The protein below binds the small molecule below.
Small molecule (SMILES): OC[C@H]1O[C@H](O[C@H]2[C@H](O)[C@@H](O)[C@@H](O)O[C@@H]2CO)[C@H](O)[C@@H](O)[C@@H]1O

Binding-site contacts:
Ligand atom C3 contacts residue PHE436 of chain 1.B at 4.0 Å (hydrophobic).
Ligand atom C6 contacts residue ASN376 of chain 1.B at 3.5 Å.
Ligand atom C6 contacts residue ASN437 of chain 1.B at 3.4 Å.
Ligand atom O5 contacts residue LEU379 of chain 1.B at 4.3 Å.
Ligand atom C4 contacts residue TYR383 of chain 1.B at 4.3 Å (hydrophobic).
Ligand atom C4 contacts residue ASN376 of chain 1.B at 3.5 Å.
Ligand atom O3 contacts residue SER329 of chain 1.B at 4.4 Å.
Ligand atom C1 contacts residue TYR383 of chain 1.B at 4.0 Å (hydrophobic).
Ligand atom O4 contacts residue PHE436 of chain 1.B at 3.6 Å.
Ligand atom C3 contacts residue TYR325 of chain 1.B at 3.6 Å (hydrophobic).
Ligand atom C5 contacts residue PHE436 of chain 1.B at 3.8 Å (hydrophobic).
Ligand atom C6 contacts residue THR291 of chain 1.B at 3.9 Å.
Ligand atom O4 contacts residue ASN440 of chain 1.B at 2.7 Å (h-bond).
Ligand atom C2 contacts residue TYR383 of chain 1.B at 3.7 Å (hydrophobic).
Ligand atom O5 contacts residue GLY380 of chain 1.B at 3.3 Å.
Ligand atom O6 contacts residue SER433 of chain 1.B at 3.2 Å (h-bond).
Ligand atom O4 contacts residue ASN376 of chain 1.B at 2.9 Å (h-bond).
Ligand atom C6 contacts residue GLY380 of chain 1.B at 3.8 Å.
Ligand atom O1 contacts residue PHE436 of chain 1.B at 4.0 Å.
Ligand atom O3 contacts residue LEU379 of chain 1.B at 4.0 Å.
Ligand atom O3 contacts residue TYR325 of chain 1.B at 2.5 Å (h-bond).
Ligand atom O6 contacts residue ASN437 of chain 1.B at 2.5 Å (h-bond).
Ligand atom C2 contacts residue TYR325 of chain 1.B at 3.7 Å (hydrophobic).
Ligand atom C2 contacts residue LEU379 of chain 1.B at 4.0 Å (hydrophobic).
Ligand atom C4 contacts residue ASN440 of chain 1.B at 4.0 Å.
Ligand atom C5 contacts residue GLY380 of chain 1.B at 4.0 Å.
Ligand atom O5 contacts residue TYR383 of chain 1.B at 3.7 Å.
Ligand atom O6 contacts residue THR291 of chain 1.B at 3.5 Å.
Ligand atom C6 contacts residue TYR383 of chain 1.B at 4.1 Å (hydrophobic).
Ligand atom C1 contacts residue GLY380 of chain 1.B at 4.2 Å.
Ligand atom C4 contacts residue LEU379 of chain 1.B at 4.0 Å (hydrophobic).
Ligand atom O4 contacts residue LEU379 of chain 1.B at 4.4 Å.
Ligand atom O4 contacts residue ASN437 of chain 1.B at 3.7 Å.
Ligand atom O6 contacts residue PHE436 of chain 1.B at 3.6 Å.
Ligand atom C6 contacts residue PHE436 of chain 1.B at 3.9 Å (hydrophobic).
Ligand atom C4 contacts residue PHE436 of chain 1.B at 4.2 Å (hydrophobic).
Ligand atom C5 contacts residue ASN376 of chain 1.B at 4.1 Å.
Ligand atom O2 contacts residue TYR325 of chain 1.B at 3.6 Å.
Ligand atom C5 contacts residue ASN437 of chain 1.B at 4.0 Å.
Ligand atom C6 contacts residue SER433 of chain 1.B at 3.8 Å.

Sequence of chain 1.B:
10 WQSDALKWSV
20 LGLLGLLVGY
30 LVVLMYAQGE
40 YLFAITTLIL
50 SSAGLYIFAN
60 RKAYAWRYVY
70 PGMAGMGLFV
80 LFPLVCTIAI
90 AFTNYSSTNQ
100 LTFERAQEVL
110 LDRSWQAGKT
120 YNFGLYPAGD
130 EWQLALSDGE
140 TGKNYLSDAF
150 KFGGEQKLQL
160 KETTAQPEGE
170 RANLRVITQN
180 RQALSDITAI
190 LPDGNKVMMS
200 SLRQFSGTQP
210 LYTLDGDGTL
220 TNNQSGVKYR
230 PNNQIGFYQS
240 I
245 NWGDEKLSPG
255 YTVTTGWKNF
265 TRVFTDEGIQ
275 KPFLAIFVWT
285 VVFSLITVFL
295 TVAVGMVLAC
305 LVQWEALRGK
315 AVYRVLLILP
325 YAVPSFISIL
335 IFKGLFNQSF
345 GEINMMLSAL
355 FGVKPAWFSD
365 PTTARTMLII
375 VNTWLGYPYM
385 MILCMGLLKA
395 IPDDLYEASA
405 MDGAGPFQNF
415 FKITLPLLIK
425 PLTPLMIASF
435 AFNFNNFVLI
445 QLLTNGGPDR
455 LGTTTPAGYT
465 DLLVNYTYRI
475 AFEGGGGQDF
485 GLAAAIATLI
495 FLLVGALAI